A protein and the small-molecule ligand that binds it are described below.
Small molecule (SMILES): CC1=C(CCC(=O)O)C2=Cc3c(CCC(=O)O)c(C)c4n3[Fe@]35n6c(c(C)c(CCC(=O)O)c6=CC1=[N+]23)=CC1=[N+]5C(=C4)C(C)=C1CCC(=O)O

Binding-site contacts:
Ligand atom C1D contacts residue MET57 of chain 2.P at 3.3 Å (hydrophobic).
Ligand atom O2C contacts residue LYS169 of chain 2.P at 3.1 Å (salt-bridge).
Ligand atom O2A contacts residue ARG20 of chain 2.O at 2.7 Å (salt-bridge).
Ligand atom O1C contacts residue LYS169 of chain 2.P at 3.2 Å (salt-bridge).
Ligand atom C4A contacts residue MET57 of chain 2.P at 3.4 Å (hydrophobic).
Ligand atom CGB contacts residue SER168 of chain 2.P at 3.4 Å.
Ligand atom C1B contacts residue MET57 of chain 2.O at 3.5 Å (hydrophobic).
Ligand atom O1B contacts residue LYS50 of chain 2.P at 2.8 Å (salt-bridge).
Ligand atom CGD contacts residue ARG20 of chain 2.P at 3.3 Å.
Ligand atom C1D contacts residue MET57 of chain 2.O at 3.4 Å (hydrophobic).
Ligand atom CHD contacts residue MET57 of chain 2.P at 3.5 Å (hydrophobic).
Ligand atom ND contacts residue MET57 of chain 2.P at 3.1 Å (h-bond).
Ligand atom CHB contacts residue MET57 of chain 2.P at 3.3 Å (hydrophobic).
Ligand atom NB contacts residue MET57 of chain 2.O at 3.3 Å (h-bond).
Ligand atom CBD contacts residue MET31 of chain 2.O at 3.5 Å (hydrophobic).
Ligand atom O1A contacts residue ARG20 of chain 2.O at 2.8 Å (salt-bridge).
Ligand atom O1D contacts residue HIS28 of chain 2.O at 3.0 Å.
Ligand atom ND contacts residue MET57 of chain 2.O at 3.1 Å.
Ligand atom NC contacts residue MET57 of chain 2.P at 3.2 Å (h-bond).
Ligand atom NB contacts residue MET57 of chain 2.P at 2.5 Å (h-bond).
Ligand atom C1B contacts residue MET57 of chain 2.P at 3.3 Å (hydrophobic).
Ligand atom CGC contacts residue SER168 of chain 2.P at 3.1 Å.
Ligand atom FE contacts residue MET57 of chain 2.P at 2.4 Å.
Ligand atom CGA contacts residue TYR35 of chain 2.P at 3.3 Å (hydrophobic).
Ligand atom NC contacts residue MET57 of chain 2.O at 3.0 Å (h-bond).
Ligand atom CMB contacts residue GLU61 of chain 2.O at 3.4 Å.
Ligand atom FE contacts residue MET57 of chain 2.O at 2.4 Å.
Ligand atom NA contacts residue MET57 of chain 2.P at 3.5 Å (h-bond).
Ligand atom CMD contacts residue GLU61 of chain 2.P at 3.5 Å.
Ligand atom C4D contacts residue MET57 of chain 2.O at 3.5 Å (hydrophobic).
Ligand atom O2C contacts residue SER168 of chain 2.P at 2.0 Å.
Ligand atom O2D contacts residue ARG20 of chain 2.P at 2.8 Å (salt-bridge).
Ligand atom O1A contacts residue TYR35 of chain 2.P at 2.4 Å (h-bond).
Ligand atom CBB contacts residue SER168 of chain 2.P at 3.4 Å.
Ligand atom CGA contacts residue ARG20 of chain 2.O at 3.3 Å.
Ligand atom NA contacts residue MET57 of chain 2.O at 3.2 Å (h-bond).
Ligand atom O2B contacts residue SER168 of chain 2.P at 2.5 Å (h-bond).
Ligand atom O2D contacts residue TYR35 of chain 2.O at 2.8 Å (h-bond).
Ligand atom O1D contacts residue ARG20 of chain 2.P at 3.1 Å (salt-bridge).
Ligand atom CMD contacts residue MET57 of chain 2.P at 3.5 Å (hydrophobic).

Sequence of chain 2.P:
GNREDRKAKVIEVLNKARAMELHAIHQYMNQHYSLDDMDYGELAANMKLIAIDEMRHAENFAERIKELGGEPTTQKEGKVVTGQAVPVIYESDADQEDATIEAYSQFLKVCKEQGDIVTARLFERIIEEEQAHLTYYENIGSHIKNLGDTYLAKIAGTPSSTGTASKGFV

Sequence of chain 2.O:
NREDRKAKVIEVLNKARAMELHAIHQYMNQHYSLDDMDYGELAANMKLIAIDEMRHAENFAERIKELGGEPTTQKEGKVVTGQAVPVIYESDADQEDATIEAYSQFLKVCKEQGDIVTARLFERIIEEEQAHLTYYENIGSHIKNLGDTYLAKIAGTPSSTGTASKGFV